Sequence of chain 1.A:
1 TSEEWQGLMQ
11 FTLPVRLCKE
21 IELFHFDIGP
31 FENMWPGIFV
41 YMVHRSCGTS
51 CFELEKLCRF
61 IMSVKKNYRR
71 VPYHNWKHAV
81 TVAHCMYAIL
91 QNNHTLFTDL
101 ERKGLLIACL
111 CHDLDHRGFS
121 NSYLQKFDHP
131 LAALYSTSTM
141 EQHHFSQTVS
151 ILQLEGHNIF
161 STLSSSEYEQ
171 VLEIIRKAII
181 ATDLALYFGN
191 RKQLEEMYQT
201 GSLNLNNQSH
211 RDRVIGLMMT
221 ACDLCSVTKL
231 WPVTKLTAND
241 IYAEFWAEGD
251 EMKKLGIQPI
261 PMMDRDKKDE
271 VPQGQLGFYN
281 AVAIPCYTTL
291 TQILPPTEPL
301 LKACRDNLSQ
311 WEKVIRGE

This protein binds this small molecule.
Small molecule (SMILES): COc1cc2nncc(-c3cnc(N4CCC(C(C)(C)O)CC4)c(C)c3)c2cc1OC

Binding-site contacts:
Ligand atom C12 contacts residue LEU184 of chain 1.A at 3.6 Å (hydrophobic).
Ligand atom C5 contacts residue ILE241 of chain 1.A at 3.8 Å (hydrophobic).
Ligand atom C9 contacts residue GLN275 of chain 1.A at 4.0 Å.
Ligand atom C11 contacts residue VAL227 of chain 1.A at 3.9 Å (hydrophobic).
Ligand atom C20 contacts residue MET262 of chain 1.A at 4.1 Å (hydrophobic).
Ligand atom O2 contacts residue PHE278 of chain 1.A at 3.8 Å.
Ligand atom C10 contacts residue MET262 of chain 1.A at 3.6 Å (hydrophobic).
Ligand atom C1 contacts residue PHE245 of chain 1.A at 4.0 Å (hydrophobic).
Ligand atom C5 contacts residue PHE278 of chain 1.A at 3.7 Å (hydrophobic).
Ligand atom C11 contacts residue SER226 of chain 1.A at 4.2 Å.
Ligand atom C11 contacts residue GLN275 of chain 1.A at 3.4 Å.
Ligand atom C8 contacts residue PHE245 of chain 1.A at 3.8 Å (hydrophobic).
Ligand atom C4 contacts residue PHE245 of chain 1.A at 3.8 Å (hydrophobic).
Ligand atom C16 contacts residue LEU184 of chain 1.A at 4.1 Å (hydrophobic).
Ligand atom C7 contacts residue LEU224 of chain 1.A at 4.0 Å (hydrophobic).
Ligand atom C11 contacts residue ILE241 of chain 1.A at 3.9 Å (hydrophobic).
Ligand atom C6 contacts residue PHE278 of chain 1.A at 3.8 Å (hydrophobic).
Ligand atom O1 contacts residue GLN275 of chain 1.A at 3.1 Å (h-bond).
Ligand atom C10 contacts residue PHE278 of chain 1.A at 3.6 Å (hydrophobic).
Ligand atom O1 contacts residue TYR242 of chain 1.A at 3.8 Å.
Ligand atom C10 contacts residue GLN275 of chain 1.A at 4.1 Å.
Ligand atom C12 contacts residue PHE278 of chain 1.A at 3.8 Å (hydrophobic).
Ligand atom C2 contacts residue PHE278 of chain 1.A at 3.7 Å (hydrophobic).
Ligand atom C3 contacts residue PHE278 of chain 1.A at 3.5 Å (hydrophobic).
Ligand atom C21 contacts residue ILE260 of chain 1.A at 4.2 Å (hydrophobic).
Ligand atom O2 contacts residue GLN275 of chain 1.A at 3.0 Å (h-bond).
Ligand atom C3 contacts residue PHE245 of chain 1.A at 3.8 Å (hydrophobic).
Ligand atom O3 contacts residue SER122 of chain 1.A at 3.7 Å.
Ligand atom C10 contacts residue TYR242 of chain 1.A at 4.0 Å (hydrophobic).
Ligand atom C15 contacts residue PHE245 of chain 1.A at 3.7 Å (hydrophobic).
Ligand atom C17 contacts residue ILE260 of chain 1.A at 3.9 Å (hydrophobic).
Ligand atom N1 contacts residue LEU224 of chain 1.A at 3.6 Å.
Ligand atom O1 contacts residue PHE278 of chain 1.A at 3.6 Å.
Ligand atom C6 contacts residue PHE245 of chain 1.A at 4.1 Å (hydrophobic).
Ligand atom C6 contacts residue GLN275 of chain 1.A at 4.0 Å.
Ligand atom N2 contacts residue LEU224 of chain 1.A at 3.4 Å.
Ligand atom C1 contacts residue PHE278 of chain 1.A at 3.7 Å (hydrophobic).
Ligand atom C13 contacts residue LEU184 of chain 1.A at 3.8 Å (hydrophobic).
Ligand atom C9 contacts residue PHE278 of chain 1.A at 3.5 Å (hydrophobic).
Ligand atom C8 contacts residue LEU184 of chain 1.A at 4.1 Å (hydrophobic).